Binding-site contacts:
Ligand atom C4 contacts residue ASN19 of chain 1.A at 4.2 Å.
Ligand atom C3 contacts residue ASN19 of chain 1.A at 3.8 Å.
Ligand atom O5 contacts residue SER21 of chain 1.A at 3.5 Å (h-bond).
Ligand atom O6 contacts residue VAL22 of chain 1.A at 4.2 Å.
Ligand atom O5 contacts residue VAL22 of chain 1.A at 3.5 Å.
Ligand atom C6 contacts residue VAL22 of chain 1.A at 4.1 Å (hydrophobic).
Ligand atom C7 contacts residue ASN19 of chain 1.A at 3.5 Å.
Ligand atom C5 contacts residue VAL22 of chain 1.A at 4.4 Å (hydrophobic).
Ligand atom C5 contacts residue ASN19 of chain 1.A at 3.6 Å.
Ligand atom O5 contacts residue GLU133 of chain 1.A at 4.4 Å.
Ligand atom O6 contacts residue LEU129 of chain 1.A at 4.2 Å.
Ligand atom C1 contacts residue GLU133 of chain 1.A at 4.5 Å.
Ligand atom C2 contacts residue ASN19 of chain 1.A at 2.4 Å.
Ligand atom C1 contacts residue SER21 of chain 1.A at 3.5 Å.
Ligand atom N2 contacts residue ASN19 of chain 1.A at 2.9 Å (h-bond).
Ligand atom C1 contacts residue ASN19 of chain 1.A at 1.4 Å.
Ligand atom C1 contacts residue VAL22 of chain 1.A at 4.3 Å (hydrophobic).
Ligand atom C6 contacts residue SER21 of chain 1.A at 4.2 Å.
Ligand atom C5 contacts residue SER21 of chain 1.A at 3.6 Å.
Ligand atom O7 contacts residue ASN19 of chain 1.A at 3.7 Å.
Ligand atom O5 contacts residue ASN19 of chain 1.A at 2.4 Å (h-bond).

The small molecule below binds the protein below.
Small molecule (SMILES): CC(=O)N[C@@H]1[C@@H](O)[C@H](O)[C@@H](CO)O[C@H]1O

Sequence of chain 1.A:
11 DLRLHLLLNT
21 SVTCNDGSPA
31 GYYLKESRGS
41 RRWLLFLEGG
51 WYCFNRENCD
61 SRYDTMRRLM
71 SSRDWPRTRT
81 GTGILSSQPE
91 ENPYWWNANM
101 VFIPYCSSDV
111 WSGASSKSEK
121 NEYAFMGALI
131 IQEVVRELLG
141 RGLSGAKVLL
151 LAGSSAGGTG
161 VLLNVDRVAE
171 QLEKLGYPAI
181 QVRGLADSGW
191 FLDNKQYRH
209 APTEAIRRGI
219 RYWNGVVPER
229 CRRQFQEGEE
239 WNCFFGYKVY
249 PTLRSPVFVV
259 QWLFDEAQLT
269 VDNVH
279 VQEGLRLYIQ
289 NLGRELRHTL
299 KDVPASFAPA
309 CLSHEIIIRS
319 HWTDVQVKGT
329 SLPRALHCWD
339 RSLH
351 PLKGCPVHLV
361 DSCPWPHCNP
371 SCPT